Sequence of chain 1.H:
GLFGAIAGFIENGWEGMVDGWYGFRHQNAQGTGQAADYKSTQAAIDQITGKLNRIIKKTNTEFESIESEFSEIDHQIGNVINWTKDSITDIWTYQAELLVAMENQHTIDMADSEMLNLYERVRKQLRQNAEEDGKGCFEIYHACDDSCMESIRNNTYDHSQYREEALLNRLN

Sequence of chain 1.C:
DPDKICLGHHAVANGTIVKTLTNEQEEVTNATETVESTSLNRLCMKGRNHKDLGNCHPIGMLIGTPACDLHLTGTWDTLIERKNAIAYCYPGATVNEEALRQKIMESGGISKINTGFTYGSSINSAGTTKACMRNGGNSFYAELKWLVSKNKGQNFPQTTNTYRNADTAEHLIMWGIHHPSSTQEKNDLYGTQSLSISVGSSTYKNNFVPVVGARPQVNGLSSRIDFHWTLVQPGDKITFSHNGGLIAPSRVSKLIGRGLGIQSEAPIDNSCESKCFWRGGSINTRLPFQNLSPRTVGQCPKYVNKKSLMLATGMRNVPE

The small molecule below binds the protein below.
Small molecule (SMILES): CC(=O)N[C@@H]1[C@@H](O)[C@H](O)[C@@H](CO)O[C@H]1O

Binding-site contacts:
Ligand atom O7 contacts residue ARG258 of chain 1.C at 3.9 Å.
Ligand atom C7 contacts residue ASN82 of chain 1.H at 3.2 Å.
Ligand atom O7 contacts residue ASN82 of chain 1.H at 3.4 Å (h-bond).
Ligand atom C2 contacts residue ASN82 of chain 1.H at 2.5 Å.
Ligand atom N2 contacts residue ASN82 of chain 1.H at 2.8 Å (h-bond).
Ligand atom C8 contacts residue GLY78 of chain 1.H at 3.5 Å.
Ligand atom C8 contacts residue ASN79 of chain 1.H at 3.1 Å.
Ligand atom C8 contacts residue ASN82 of chain 1.H at 4.2 Å.
Ligand atom C8 contacts residue GLU106 of chain 1.C at 4.3 Å.
Ligand atom C4 contacts residue ASN82 of chain 1.H at 4.5 Å.
Ligand atom C8 contacts residue HIS75 of chain 1.H at 3.8 Å.
Ligand atom C7 contacts residue GLU106 of chain 1.C at 3.7 Å.
Ligand atom C1 contacts residue ASN82 of chain 1.H at 1.5 Å.
Ligand atom O5 contacts residue ASN82 of chain 1.H at 2.5 Å (h-bond).
Ligand atom O7 contacts residue ASN79 of chain 1.H at 3.4 Å (h-bond).
Ligand atom C5 contacts residue ASN82 of chain 1.H at 3.9 Å.
Ligand atom O7 contacts residue GLU106 of chain 1.C at 2.7 Å (salt-bridge).
Ligand atom C3 contacts residue ASN82 of chain 1.H at 3.8 Å.
Ligand atom C7 contacts residue ASN79 of chain 1.H at 3.8 Å.